Sequence of chain 1.B:
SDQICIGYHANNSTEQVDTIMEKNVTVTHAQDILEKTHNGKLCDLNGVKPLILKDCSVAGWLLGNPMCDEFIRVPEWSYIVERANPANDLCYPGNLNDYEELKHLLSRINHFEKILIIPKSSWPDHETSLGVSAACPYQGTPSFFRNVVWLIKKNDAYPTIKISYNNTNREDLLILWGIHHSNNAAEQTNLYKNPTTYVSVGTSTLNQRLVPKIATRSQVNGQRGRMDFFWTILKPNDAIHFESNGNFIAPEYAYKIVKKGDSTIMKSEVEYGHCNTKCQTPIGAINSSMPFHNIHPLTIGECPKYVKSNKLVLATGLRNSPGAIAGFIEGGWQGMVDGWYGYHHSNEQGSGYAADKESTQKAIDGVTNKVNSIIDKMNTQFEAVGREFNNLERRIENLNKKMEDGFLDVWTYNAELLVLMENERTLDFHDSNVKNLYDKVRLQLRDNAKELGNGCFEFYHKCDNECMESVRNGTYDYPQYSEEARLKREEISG

Binding-site contacts:
Ligand atom N2 contacts residue ASN24 of chain 1.B at 2.9 Å (h-bond).
Ligand atom C2 contacts residue ASN24 of chain 1.B at 2.5 Å.
Ligand atom C7 contacts residue ASN24 of chain 1.B at 3.5 Å.
Ligand atom C1 contacts residue GLN16 of chain 1.B at 4.3 Å.
Ligand atom O5 contacts residue ASN24 of chain 1.B at 2.4 Å (h-bond).
Ligand atom O5 contacts residue GLN16 of chain 1.B at 4.1 Å.
Ligand atom O7 contacts residue ASN24 of chain 1.B at 3.8 Å.
Ligand atom C4 contacts residue ASN24 of chain 1.B at 4.2 Å.
Ligand atom C1 contacts residue ASN24 of chain 1.B at 1.4 Å.
Ligand atom C3 contacts residue ASN24 of chain 1.B at 3.8 Å.
Ligand atom C5 contacts residue ASN24 of chain 1.B at 3.7 Å.
Ligand atom C8 contacts residue LYS23 of chain 1.B at 4.2 Å.

The protein below binds the small molecule below.
Small molecule (SMILES): CC(=O)N[C@@H]1[C@@H](O)[C@H](O)[C@@H](CO)O[C@H]1O